Sequence of chain 1.A:
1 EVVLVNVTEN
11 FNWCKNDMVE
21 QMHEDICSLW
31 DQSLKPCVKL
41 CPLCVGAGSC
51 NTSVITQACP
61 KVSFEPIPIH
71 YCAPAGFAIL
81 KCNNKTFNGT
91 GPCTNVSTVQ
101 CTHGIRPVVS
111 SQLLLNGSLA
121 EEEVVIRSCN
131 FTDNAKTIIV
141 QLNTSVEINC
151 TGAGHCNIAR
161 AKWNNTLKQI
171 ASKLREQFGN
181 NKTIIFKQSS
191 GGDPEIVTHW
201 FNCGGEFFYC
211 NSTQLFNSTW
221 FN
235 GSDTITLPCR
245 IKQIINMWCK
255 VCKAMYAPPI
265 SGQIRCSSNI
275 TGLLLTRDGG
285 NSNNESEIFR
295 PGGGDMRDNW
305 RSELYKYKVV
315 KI

Sequence of chain 1.B:
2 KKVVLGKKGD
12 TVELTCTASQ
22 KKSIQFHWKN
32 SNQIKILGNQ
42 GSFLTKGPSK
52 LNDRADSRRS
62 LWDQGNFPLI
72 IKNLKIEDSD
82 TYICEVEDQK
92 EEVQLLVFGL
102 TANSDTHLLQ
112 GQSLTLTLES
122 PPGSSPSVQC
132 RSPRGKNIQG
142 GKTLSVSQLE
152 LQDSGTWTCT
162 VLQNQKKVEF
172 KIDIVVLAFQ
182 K

A small-molecule ligand and the protein it binds are described below.
Small molecule (SMILES): CC(=O)N[C@@H]1[C@@H](O)[C@H](O)[C@@H](CO)O[C@H]1O

Binding-site contacts:
Ligand atom C2 contacts residue ASN130 of chain 1.A at 2.5 Å.
Ligand atom C3 contacts residue ASN130 of chain 1.A at 3.8 Å.
Ligand atom C5 contacts residue THR132 of chain 1.A at 3.7 Å.
Ligand atom C5 contacts residue ASP133 of chain 1.A at 4.3 Å.
Ligand atom O6 contacts residue LYS30 of chain 1.B at 4.4 Å.
Ligand atom C4 contacts residue ASN130 of chain 1.A at 4.2 Å.
Ligand atom O6 contacts residue ASP133 of chain 1.A at 3.8 Å.
Ligand atom C1 contacts residue ASP133 of chain 1.A at 4.0 Å.
Ligand atom C7 contacts residue ASN130 of chain 1.A at 3.8 Å.
Ligand atom C6 contacts residue ASP133 of chain 1.A at 4.1 Å.
Ligand atom C5 contacts residue ASN130 of chain 1.A at 3.7 Å.
Ligand atom O5 contacts residue ASN130 of chain 1.A at 2.4 Å (h-bond).
Ligand atom C1 contacts residue THR132 of chain 1.A at 4.5 Å.
Ligand atom C1 contacts residue ASN130 of chain 1.A at 1.4 Å.
Ligand atom C6 contacts residue THR132 of chain 1.A at 3.8 Å.
Ligand atom O5 contacts residue ASP133 of chain 1.A at 3.3 Å.
Ligand atom N2 contacts residue ASN130 of chain 1.A at 2.9 Å (h-bond).
Ligand atom O5 contacts residue THR132 of chain 1.A at 4.2 Å.
Ligand atom O7 contacts residue ASN130 of chain 1.A at 3.9 Å.